Sequence of chain 1.F:
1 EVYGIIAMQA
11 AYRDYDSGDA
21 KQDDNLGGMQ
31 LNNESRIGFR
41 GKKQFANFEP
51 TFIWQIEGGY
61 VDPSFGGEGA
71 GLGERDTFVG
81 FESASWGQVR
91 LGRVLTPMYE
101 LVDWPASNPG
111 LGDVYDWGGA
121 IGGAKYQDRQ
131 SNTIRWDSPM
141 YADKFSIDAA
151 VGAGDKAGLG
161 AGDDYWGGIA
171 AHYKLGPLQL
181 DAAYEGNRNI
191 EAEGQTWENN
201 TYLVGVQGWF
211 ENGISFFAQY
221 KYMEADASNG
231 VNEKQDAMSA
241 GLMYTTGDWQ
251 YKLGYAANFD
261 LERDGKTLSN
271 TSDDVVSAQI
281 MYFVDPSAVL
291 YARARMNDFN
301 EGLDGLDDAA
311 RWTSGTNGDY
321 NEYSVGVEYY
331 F

This protein binds this small molecule.
Small molecule (SMILES): CC(=O)N[C@@H]1[C@@H](O)[C@H](O[C@@H]2O[C@H](CO)[C@@H](O[C@@H]3O[C@H](CO)[C@@H](O[C@@H]4O[C@H](CO)[C@@H](O[C@@H]5O[C@H](CO)[C@@H](O[C@@H]6O[C@H](CO)[C@@H](O)[C@H](O)[C@H]6NC(C)=O)[C@H](O)[C@H]5NC(C)=O)[C@H](O)[C@H]4NC(C)=O)[C@H](O)[C@H]3NC(C)=O)[C@H](O)[C@H]2NC(C)=O)[C@@H](CO)O[C@H]1O

Binding-site contacts:
Ligand atom O6 contacts residue TYR330 of chain 1.F at 3.5 Å (h-bond).
Ligand atom N2 contacts residue ASN317 of chain 1.F at 3.0 Å (h-bond).
Ligand atom C8 contacts residue GLU34 of chain 1.F at 2.9 Å.
Ligand atom C8 contacts residue ASN317 of chain 1.F at 3.5 Å.
Ligand atom O6 contacts residue ASP128 of chain 1.F at 3.4 Å (salt-bridge).
Ligand atom C8 contacts residue ARG75 of chain 1.F at 3.3 Å.
Ligand atom C7 contacts residue ASN317 of chain 1.F at 3.2 Å.
Ligand atom N2 contacts residue GLU34 of chain 1.F at 3.2 Å (salt-bridge).
Ligand atom O3 contacts residue ASN317 of chain 1.F at 2.9 Å (h-bond).
Ligand atom C3 contacts residue ASN317 of chain 1.F at 3.8 Å.
Ligand atom O5 contacts residue ASP116 of chain 1.F at 3.8 Å.
Ligand atom O7 contacts residue ASN108 of chain 1.F at 3.0 Å (h-bond).
Ligand atom C4 contacts residue TRP117 of chain 1.F at 3.6 Å (hydrophobic).
Ligand atom C6 contacts residue TYR99 of chain 1.F at 3.6 Å (hydrophobic).
Ligand atom C8 contacts residue GLU328 of chain 1.F at 3.6 Å.
Ligand atom C6 contacts residue GLU34 of chain 1.F at 3.5 Å.
Ligand atom N2 contacts residue ASP103 of chain 1.F at 3.0 Å (salt-bridge).
Ligand atom O5 contacts residue TRP104 of chain 1.F at 3.7 Å.
Ligand atom C8 contacts residue MET281 of chain 1.F at 3.1 Å (hydrophobic).
Ligand atom C8 contacts residue ASN32 of chain 1.F at 3.3 Å.
Ligand atom C1 contacts residue TRP104 of chain 1.F at 3.8 Å (hydrophobic).
Ligand atom C8 contacts residue PHE65 of chain 1.F at 3.5 Å (hydrophobic).
Ligand atom C8 contacts residue ASP128 of chain 1.F at 3.1 Å.
Ligand atom O3 contacts residue TYR60 of chain 1.F at 3.5 Å (h-bond).
Ligand atom C7 contacts residue MET281 of chain 1.F at 3.8 Å (hydrophobic).
Ligand atom O7 contacts residue ASP103 of chain 1.F at 3.3 Å (salt-bridge).
Ligand atom N2 contacts residue GLU328 of chain 1.F at 3.2 Å (salt-bridge).
Ligand atom C6 contacts residue ASP103 of chain 1.F at 3.8 Å.
Ligand atom O7 contacts residue MET281 of chain 1.F at 3.7 Å.
Ligand atom C7 contacts residue ASN108 of chain 1.F at 3.8 Å.
Ligand atom C3 contacts residue ASP103 of chain 1.F at 3.5 Å.
Ligand atom C7 contacts residue ASP103 of chain 1.F at 3.5 Å.
Ligand atom C3 contacts residue GLU328 of chain 1.F at 3.6 Å.
Ligand atom O7 contacts residue TRP117 of chain 1.F at 3.8 Å.
Ligand atom C8 contacts residue ARG36 of chain 1.F at 3.6 Å.
Ligand atom C4 contacts residue TYR60 of chain 1.F at 3.6 Å (hydrophobic).
Ligand atom C7 contacts residue GLU34 of chain 1.F at 3.5 Å.
Ligand atom C2 contacts residue ASN317 of chain 1.F at 3.7 Å.
Ligand atom C2 contacts residue GLU328 of chain 1.F at 3.7 Å.
Ligand atom O6 contacts residue GLU34 of chain 1.F at 3.5 Å (salt-bridge).